Sequence of chain 1.A:
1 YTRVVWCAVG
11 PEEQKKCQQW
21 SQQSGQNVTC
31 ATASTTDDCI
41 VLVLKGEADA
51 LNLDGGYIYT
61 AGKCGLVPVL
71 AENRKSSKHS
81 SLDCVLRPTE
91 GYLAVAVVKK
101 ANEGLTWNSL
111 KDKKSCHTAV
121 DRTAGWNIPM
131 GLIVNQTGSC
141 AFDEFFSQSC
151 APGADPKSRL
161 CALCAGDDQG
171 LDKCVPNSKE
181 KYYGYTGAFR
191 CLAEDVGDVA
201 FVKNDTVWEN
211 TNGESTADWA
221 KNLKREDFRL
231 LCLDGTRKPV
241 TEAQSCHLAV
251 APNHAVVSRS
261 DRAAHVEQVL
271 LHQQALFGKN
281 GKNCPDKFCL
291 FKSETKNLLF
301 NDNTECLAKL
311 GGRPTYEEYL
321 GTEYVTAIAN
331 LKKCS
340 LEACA

Binding-site contacts:
Ligand atom C1 contacts residue ASN204 of chain 1.A at 1.4 Å.
Ligand atom O6 contacts residue ASP205 of chain 1.A at 2.8 Å (salt-bridge).
Ligand atom O5 contacts residue ASP205 of chain 1.A at 3.4 Å (salt-bridge).
Ligand atom C5 contacts residue TRP208 of chain 1.A at 3.8 Å (hydrophobic).
Ligand atom C6 contacts residue TRP208 of chain 1.A at 3.8 Å (hydrophobic).
Ligand atom O6 contacts residue GLU209 of chain 1.A at 4.5 Å.
Ligand atom O7 contacts residue TRP208 of chain 1.A at 3.2 Å.
Ligand atom C7 contacts residue LEU93 of chain 1.A at 4.0 Å (hydrophobic).
Ligand atom C7 contacts residue TRP208 of chain 1.A at 4.2 Å (hydrophobic).
Ligand atom O5 contacts residue LYS75 of chain 1.A at 4.4 Å.
Ligand atom C8 contacts residue ASN204 of chain 1.A at 4.4 Å.
Ligand atom O7 contacts residue LEU93 of chain 1.A at 4.1 Å.
Ligand atom C6 contacts residue LYS75 of chain 1.A at 4.3 Å.
Ligand atom C7 contacts residue GLN244 of chain 1.A at 4.1 Å.
Ligand atom O5 contacts residue TRP208 of chain 1.A at 3.9 Å.
Ligand atom O5 contacts residue ASN204 of chain 1.A at 2.4 Å (h-bond).
Ligand atom C8 contacts residue GLN244 of chain 1.A at 3.1 Å.
Ligand atom C1 contacts residue ASP205 of chain 1.A at 4.3 Å.
Ligand atom C5 contacts residue ASP205 of chain 1.A at 4.1 Å.
Ligand atom C3 contacts residue ASN204 of chain 1.A at 3.8 Å.
Ligand atom C8 contacts residue GLU214 of chain 1.A at 4.2 Å.
Ligand atom C5 contacts residue ASN204 of chain 1.A at 3.7 Å.
Ligand atom N2 contacts residue ASN204 of chain 1.A at 2.9 Å (h-bond).
Ligand atom C7 contacts residue ASN204 of chain 1.A at 3.4 Å.
Ligand atom O6 contacts residue SER77 of chain 1.A at 4.0 Å.
Ligand atom C2 contacts residue ASN204 of chain 1.A at 2.4 Å.
Ligand atom C4 contacts residue ASN204 of chain 1.A at 4.2 Å.
Ligand atom C6 contacts residue ASP205 of chain 1.A at 3.7 Å.
Ligand atom O7 contacts residue ASN204 of chain 1.A at 3.8 Å.
Ligand atom C1 contacts residue TRP208 of chain 1.A at 3.9 Å (hydrophobic).
Ligand atom O7 contacts residue GLN244 of chain 1.A at 4.0 Å.
Ligand atom O4 contacts residue GLU214 of chain 1.A at 4.3 Å.
Ligand atom C8 contacts residue LEU93 of chain 1.A at 3.6 Å (hydrophobic).
Ligand atom C8 contacts residue ALA243 of chain 1.A at 4.0 Å (hydrophobic).
Ligand atom C6 contacts residue LYS75 of chain 1.A at 4.0 Å.

The small molecule below binds the protein below.
Small molecule (SMILES): CC(=O)N[C@H]1[C@H](O[C@H]2[C@H](O)[C@@H](NC(C)=O)CO[C@@H]2CO)O[C@H](CO)[C@@H](O[C@@H]2O[C@H](CO)[C@@H](O[C@@H]3O[C@H](CO)[C@@H](O)[C@H](O)[C@@H]3O)[C@H](O)[C@@H]2O)[C@@H]1O